Sequence of chain 55.A:
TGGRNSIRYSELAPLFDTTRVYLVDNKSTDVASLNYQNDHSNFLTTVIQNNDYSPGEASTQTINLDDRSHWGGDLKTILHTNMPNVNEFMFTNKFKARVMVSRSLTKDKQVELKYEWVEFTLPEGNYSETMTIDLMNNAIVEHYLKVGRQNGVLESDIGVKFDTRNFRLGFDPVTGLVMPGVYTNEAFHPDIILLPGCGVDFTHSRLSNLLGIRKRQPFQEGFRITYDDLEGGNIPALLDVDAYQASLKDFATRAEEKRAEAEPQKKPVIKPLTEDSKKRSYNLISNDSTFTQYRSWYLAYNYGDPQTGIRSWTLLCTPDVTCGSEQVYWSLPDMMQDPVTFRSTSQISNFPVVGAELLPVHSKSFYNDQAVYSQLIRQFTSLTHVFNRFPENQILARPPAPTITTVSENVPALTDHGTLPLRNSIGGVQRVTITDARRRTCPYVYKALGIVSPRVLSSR

Binding-site contacts:
Ligand atom N1 contacts residue ARG98 of chain 55.A at 4.3 Å.
Ligand atom C3 contacts residue ARG98 of chain 55.A at 3.2 Å.
Ligand atom S1 contacts residue ARG98 of chain 55.A at 4.4 Å.
Ligand atom C15 contacts residue TRP117 of chain 55.A at 4.2 Å (hydrophobic).
Ligand atom C13 contacts residue ARG224 of chain 55.A at 4.1 Å.
Ligand atom C15 contacts residue ARG224 of chain 55.A at 3.3 Å.
Ligand atom C2 contacts residue ARG224 of chain 55.A at 3.8 Å.
Ligand atom N1 contacts residue TRP117 of chain 55.A at 4.1 Å.
Ligand atom C3 contacts residue TRP117 of chain 55.A at 3.5 Å (hydrophobic).
Ligand atom C1 contacts residue ARG224 of chain 55.A at 3.8 Å.
Ligand atom N1 contacts residue ARG224 of chain 55.A at 4.2 Å.
Ligand atom C2 contacts residue ARG98 of chain 55.A at 3.4 Å.
Ligand atom C16 contacts residue TRP117 of chain 55.A at 3.7 Å (hydrophobic).
Ligand atom O1S contacts residue THR226 of chain 55.A at 4.3 Å.
Ligand atom O1S contacts residue ASP228 of chain 55.A at 3.6 Å.
Ligand atom C14 contacts residue ARG224 of chain 55.A at 4.5 Å.
Ligand atom C1 contacts residue ARG98 of chain 55.A at 3.2 Å.
Ligand atom C3 contacts residue ARG224 of chain 55.A at 3.5 Å.
Ligand atom O3S contacts residue THR226 of chain 55.A at 4.0 Å.
Ligand atom C16 contacts residue ARG224 of chain 55.A at 4.0 Å.
Ligand atom O1S contacts residue ARG98 of chain 55.A at 3.6 Å.

A protein and the small-molecule ligand that binds it are described below.
Small molecule (SMILES): CCCCCCCCCCCC[N+](C)(C)CCCS(=O)(=O)O